Sequence of chain 1.A:
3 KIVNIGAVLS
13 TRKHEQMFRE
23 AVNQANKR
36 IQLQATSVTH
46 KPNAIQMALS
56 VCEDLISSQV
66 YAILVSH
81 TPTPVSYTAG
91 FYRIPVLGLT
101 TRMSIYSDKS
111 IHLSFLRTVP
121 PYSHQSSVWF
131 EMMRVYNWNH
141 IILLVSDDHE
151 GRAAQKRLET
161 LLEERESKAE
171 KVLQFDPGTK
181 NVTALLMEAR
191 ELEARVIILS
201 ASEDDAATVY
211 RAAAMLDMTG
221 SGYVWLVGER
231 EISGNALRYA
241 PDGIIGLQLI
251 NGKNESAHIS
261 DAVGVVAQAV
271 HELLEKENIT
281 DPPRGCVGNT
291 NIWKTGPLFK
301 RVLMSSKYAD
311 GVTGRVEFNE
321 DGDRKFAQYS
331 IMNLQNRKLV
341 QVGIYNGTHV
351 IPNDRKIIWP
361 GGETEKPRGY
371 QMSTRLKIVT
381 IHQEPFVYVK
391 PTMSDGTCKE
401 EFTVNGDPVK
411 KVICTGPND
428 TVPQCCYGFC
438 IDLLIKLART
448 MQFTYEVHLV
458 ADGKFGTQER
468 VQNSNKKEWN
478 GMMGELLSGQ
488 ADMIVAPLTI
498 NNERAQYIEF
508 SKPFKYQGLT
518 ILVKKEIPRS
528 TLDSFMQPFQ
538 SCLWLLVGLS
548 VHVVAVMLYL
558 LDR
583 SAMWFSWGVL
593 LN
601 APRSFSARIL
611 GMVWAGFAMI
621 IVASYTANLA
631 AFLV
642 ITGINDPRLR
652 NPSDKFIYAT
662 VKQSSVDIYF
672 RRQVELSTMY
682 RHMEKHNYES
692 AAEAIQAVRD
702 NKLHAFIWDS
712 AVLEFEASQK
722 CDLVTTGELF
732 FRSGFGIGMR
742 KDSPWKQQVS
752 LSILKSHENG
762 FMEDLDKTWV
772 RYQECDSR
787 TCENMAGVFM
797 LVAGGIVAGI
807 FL

Binding-site contacts:
Ligand atom C1 contacts residue ASN418 of chain 1.A at 1.4 Å.
Ligand atom C8 contacts residue ASN418 of chain 1.A at 4.0 Å.
Ligand atom O3 contacts residue ASN418 of chain 1.A at 3.5 Å (h-bond).
Ligand atom C4 contacts residue ASN418 of chain 1.A at 4.2 Å.
Ligand atom N2 contacts residue ASN418 of chain 1.A at 3.5 Å (h-bond).
Ligand atom C5 contacts residue ASN418 of chain 1.A at 3.7 Å.
Ligand atom C5 contacts residue VAL429 of chain 1.A at 4.5 Å (hydrophobic).
Ligand atom O6 contacts residue THR392 of chain 1.A at 4.0 Å.
Ligand atom C7 contacts residue ASN418 of chain 1.A at 3.5 Å.
Ligand atom C2 contacts residue ASN418 of chain 1.A at 2.5 Å.
Ligand atom O5 contacts residue ASN418 of chain 1.A at 2.4 Å (h-bond).
Ligand atom O6 contacts residue VAL429 of chain 1.A at 4.3 Å.
Ligand atom O7 contacts residue ASN418 of chain 1.A at 3.4 Å (h-bond).
Ligand atom C1 contacts residue VAL429 of chain 1.A at 4.5 Å (hydrophobic).
Ligand atom C3 contacts residue ASN418 of chain 1.A at 3.5 Å.

This small molecule binds to this protein.
Small molecule (SMILES): CC(=O)N[C@@H]1[C@@H](O)[C@H](O)[C@@H](CO)O[C@H]1O